Binding-site contacts:
Ligand atom C04 contacts residue LEU152 of chain 1.B at 4.3 Å (hydrophobic).
Ligand atom O03 contacts residue GLY40 of chain 1.B at 3.5 Å (h-bond).
Ligand atom C08 contacts residue LEU152 of chain 1.B at 3.2 Å (hydrophobic).
Ligand atom C05 contacts residue LEU109 of chain 1.B at 4.0 Å (hydrophobic).
Ligand atom C12 contacts residue LEU152 of chain 1.B at 3.7 Å (hydrophobic).
Ligand atom O09 contacts residue VAL149 of chain 1.B at 4.2 Å.
Ligand atom CL2 contacts residue LEU152 of chain 1.B at 3.2 Å.
Ligand atom C02 contacts residue GLY39 of chain 1.B at 3.2 Å.
Ligand atom CL1 contacts residue LEU109 of chain 1.B at 4.2 Å.
Ligand atom C12 contacts residue VAL237 of chain 1.B at 3.8 Å (hydrophobic).
Ligand atom C05 contacts residue SER108 of chain 1.B at 4.1 Å.
Ligand atom O03 contacts residue GLY39 of chain 1.B at 3.6 Å (h-bond).
Ligand atom CL2 contacts residue VAL237 of chain 1.B at 3.6 Å.
Ligand atom C10 contacts residue LEU152 of chain 1.B at 3.0 Å (hydrophobic).
Ligand atom C02 contacts residue GLY38 of chain 1.B at 4.4 Å.
Ligand atom O03 contacts residue SER108 of chain 1.B at 3.6 Å.
Ligand atom O01 contacts residue LEU109 of chain 1.B at 3.4 Å (h-bond).
Ligand atom C12 contacts residue PHE167 of chain 1.B at 4.3 Å (hydrophobic).
Ligand atom O01 contacts residue GLY38 of chain 1.B at 3.7 Å.
Ligand atom C02 contacts residue SER108 of chain 1.B at 2.9 Å.
Ligand atom C12 contacts residue SER108 of chain 1.B at 4.4 Å.
Ligand atom O03 contacts residue PHE167 of chain 1.B at 4.4 Å.
Ligand atom C10 contacts residue VAL237 of chain 1.B at 3.9 Å (hydrophobic).
Ligand atom CL2 contacts residue PHE167 of chain 1.B at 3.8 Å.
Ligand atom C02 contacts residue HIS263 of chain 1.B at 3.9 Å.
Ligand atom C04 contacts residue GLY40 of chain 1.B at 4.5 Å.
Ligand atom O01 contacts residue GLY39 of chain 1.B at 2.7 Å (h-bond).
Ligand atom C06 contacts residue GLY39 of chain 1.B at 4.3 Å.
Ligand atom C05 contacts residue GLY39 of chain 1.B at 3.7 Å.
Ligand atom C06 contacts residue LEU152 of chain 1.B at 3.9 Å (hydrophobic).
Ligand atom CL2 contacts residue VAL149 of chain 1.B at 3.5 Å.
Ligand atom CL2 contacts residue GLY148 of chain 1.B at 3.5 Å.
Ligand atom O09 contacts residue LEU152 of chain 1.B at 3.4 Å.
Ligand atom O01 contacts residue HIS263 of chain 1.B at 4.0 Å.
Ligand atom O01 contacts residue SER108 of chain 1.B at 2.2 Å (h-bond).
Ligand atom O03 contacts residue HIS263 of chain 1.B at 3.8 Å.
Ligand atom C04 contacts residue SER108 of chain 1.B at 3.6 Å.
Ligand atom C04 contacts residue GLY39 of chain 1.B at 3.8 Å.
Ligand atom O01 contacts residue GLY40 of chain 1.B at 4.3 Å.
Ligand atom C02 contacts residue GLY40 of chain 1.B at 3.8 Å.

This small molecule binds to this protein.
Small molecule (SMILES): O=C(O)c1cc(Cl)c(O)c(Cl)c1

Sequence of chain 1.B:
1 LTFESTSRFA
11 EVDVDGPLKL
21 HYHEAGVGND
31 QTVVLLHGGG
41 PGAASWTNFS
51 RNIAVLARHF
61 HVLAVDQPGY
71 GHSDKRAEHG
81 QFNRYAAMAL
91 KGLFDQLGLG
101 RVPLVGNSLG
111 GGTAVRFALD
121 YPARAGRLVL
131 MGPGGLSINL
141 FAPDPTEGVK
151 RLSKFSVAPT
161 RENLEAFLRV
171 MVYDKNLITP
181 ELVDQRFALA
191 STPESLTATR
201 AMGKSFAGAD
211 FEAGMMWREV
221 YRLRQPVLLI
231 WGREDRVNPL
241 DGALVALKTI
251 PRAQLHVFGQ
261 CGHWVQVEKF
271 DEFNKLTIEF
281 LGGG